This protein binds this small molecule.
Small molecule (SMILES): CC(=O)NCCCC[C@H](NC(=O)[C@@H](NC(=O)CNC(=O)[C@H](CCCCNC(C)=O)NC(=O)[C@@H](N)CCCNC(N)=[NH2+])C(C)C)C(=O)N[C@@H](CO)C(=O)O

Binding-site contacts:
Ligand atom OH contacts residue ASN95 of chain 1.A at 2.9 Å (h-bond).
Ligand atom CH contacts residue VAL42 of chain 1.A at 3.7 Å (hydrophobic).
Ligand atom C contacts residue TRP36 of chain 1.A at 3.7 Å (hydrophobic).
Ligand atom CB contacts residue MET104 of chain 1.A at 3.7 Å (hydrophobic).
Ligand atom NZ contacts residue VAL42 of chain 1.A at 3.7 Å.
Ligand atom OH contacts residue ILE101 of chain 1.A at 3.6 Å.
Ligand atom CG contacts residue TYR94 of chain 1.A at 3.3 Å (hydrophobic).
Ligand atom N contacts residue ASN95 of chain 1.A at 3.8 Å.
Ligand atom CH3 contacts residue PHE38 of chain 1.A at 3.6 Å (hydrophobic).
Ligand atom CA contacts residue ASP100 of chain 1.A at 3.9 Å.
Ligand atom CH3 contacts residue TRP36 of chain 1.A at 3.5 Å (hydrophobic).
Ligand atom CG contacts residue ASN95 of chain 1.A at 3.6 Å.
Ligand atom OH contacts residue PRO37 of chain 1.A at 3.4 Å.
Ligand atom N contacts residue ASP100 of chain 1.A at 2.9 Å (salt-bridge).
Ligand atom O contacts residue TRP36 of chain 1.A at 2.6 Å (h-bond).
Ligand atom OH contacts residue CYS91 of chain 1.A at 4.0 Å.
Ligand atom CB contacts residue ASP100 of chain 1.A at 3.9 Å.
Ligand atom O contacts residue LEU49 of chain 1.A at 3.8 Å.
Ligand atom OXT contacts residue PHE34 of chain 1.A at 3.4 Å.
Ligand atom CH contacts residue LEU47 of chain 1.A at 4.0 Å (hydrophobic).
Ligand atom C contacts residue ASP100 of chain 1.A at 3.6 Å.
Ligand atom CH contacts residue PRO37 of chain 1.A at 3.9 Å (hydrophobic).
Ligand atom CD contacts residue TYR94 of chain 1.A at 3.3 Å (hydrophobic).
Ligand atom CH contacts residue ASN95 of chain 1.A at 4.0 Å.
Ligand atom CH3 contacts residue VAL42 of chain 1.A at 3.6 Å (hydrophobic).
Ligand atom CH3 contacts residue LEU47 of chain 1.A at 3.9 Å (hydrophobic).
Ligand atom CD contacts residue ASN95 of chain 1.A at 3.7 Å.
Ligand atom CZ contacts residue ASP51 of chain 1.A at 3.5 Å.
Ligand atom NH2 contacts residue ASP51 of chain 1.A at 4.0 Å.
Ligand atom N contacts residue ASP99 of chain 1.A at 4.0 Å.
Ligand atom NH1 contacts residue TYR94 of chain 1.A at 3.4 Å (h-bond).
Ligand atom CE contacts residue LEU47 of chain 1.A at 3.9 Å (hydrophobic).
Ligand atom CD contacts residue ILE101 of chain 1.A at 4.0 Å (hydrophobic).
Ligand atom CG1 contacts residue ASP100 of chain 1.A at 3.4 Å.
Ligand atom CG contacts residue LEU49 of chain 1.A at 3.8 Å (hydrophobic).
Ligand atom CA contacts residue ASP100 of chain 1.A at 3.3 Å.
Ligand atom O contacts residue ASP100 of chain 1.A at 3.3 Å (salt-bridge).
Ligand atom NH1 contacts residue ASP51 of chain 1.A at 2.8 Å (salt-bridge).
Ligand atom CH contacts residue ILE101 of chain 1.A at 3.9 Å (hydrophobic).
Ligand atom O contacts residue MET104 of chain 1.A at 3.8 Å.

Sequence of chain 1.A:
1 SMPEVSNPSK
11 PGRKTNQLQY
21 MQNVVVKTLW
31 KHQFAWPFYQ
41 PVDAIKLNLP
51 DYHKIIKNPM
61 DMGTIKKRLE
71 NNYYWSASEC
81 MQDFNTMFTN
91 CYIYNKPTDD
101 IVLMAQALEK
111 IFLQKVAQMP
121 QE